The protein below binds the small molecule below.
Small molecule (SMILES): Oc1cccc(-c2c(Cl)cccc2Cl)c1O

Sequence of chain 6.A:
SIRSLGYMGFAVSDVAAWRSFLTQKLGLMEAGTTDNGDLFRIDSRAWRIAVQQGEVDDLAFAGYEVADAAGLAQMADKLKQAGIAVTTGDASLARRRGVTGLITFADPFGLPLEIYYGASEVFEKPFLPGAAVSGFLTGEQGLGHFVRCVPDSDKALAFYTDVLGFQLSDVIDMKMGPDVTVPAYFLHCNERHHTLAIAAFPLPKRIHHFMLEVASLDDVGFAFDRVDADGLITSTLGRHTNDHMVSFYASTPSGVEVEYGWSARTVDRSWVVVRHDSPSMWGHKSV

Binding-site contacts:
Ligand atom CB5 contacts residue LYS205 of chain 6.A at 4.4 Å.
Ligand atom CA4 contacts residue GLU257 of chain 6.A at 3.9 Å.
Ligand atom CA6 contacts residue LYS205 of chain 6.A at 3.6 Å.
Ligand atom CA4 contacts residue VAL256 of chain 6.A at 4.0 Å (hydrophobic).
Ligand atom CA5 contacts residue GLY255 of chain 6.A at 4.2 Å.
Ligand atom CB1 contacts residue PRO204 of chain 6.A at 4.1 Å (hydrophobic).
Ligand atom CL2 contacts residue SER254 of chain 6.A at 3.0 Å.
Ligand atom OA3 contacts residue GLU257 of chain 6.A at 2.4 Å (salt-bridge).
Ligand atom CA5 contacts residue HIS208 of chain 6.A at 3.8 Å.
Ligand atom CB2 contacts residue PRO204 of chain 6.A at 3.6 Å (hydrophobic).
Ligand atom CL2 contacts residue LYS205 of chain 6.A at 3.3 Å.
Ligand atom CA5 contacts residue LEU203 of chain 6.A at 3.9 Å (hydrophobic).
Ligand atom CA6 contacts residue LEU203 of chain 6.A at 4.2 Å (hydrophobic).
Ligand atom CA4 contacts residue HIS208 of chain 6.A at 3.5 Å.
Ligand atom CL2 contacts residue VAL256 of chain 6.A at 3.8 Å.
Ligand atom CB5 contacts residue PRO204 of chain 6.A at 3.9 Å (hydrophobic).
Ligand atom CB6 contacts residue PRO204 of chain 6.A at 4.1 Å (hydrophobic).
Ligand atom CL2 contacts residue GLY255 of chain 6.A at 3.3 Å.
Ligand atom CA2 contacts residue GLY255 of chain 6.A at 3.5 Å.
Ligand atom CA6 contacts residue VAL256 of chain 6.A at 4.5 Å (hydrophobic).
Ligand atom CA3 contacts residue GLY255 of chain 6.A at 3.3 Å.
Ligand atom CL1 contacts residue PRO204 of chain 6.A at 3.9 Å.
Ligand atom CL1 contacts residue LEU203 of chain 6.A at 3.4 Å.
Ligand atom CA4 contacts residue GLY255 of chain 6.A at 3.7 Å.
Ligand atom CA3 contacts residue GLU257 of chain 6.A at 3.6 Å.
Ligand atom OA3 contacts residue GLY255 of chain 6.A at 3.6 Å.
Ligand atom CA5 contacts residue LYS205 of chain 6.A at 4.3 Å.
Ligand atom CA1 contacts residue LEU203 of chain 6.A at 4.3 Å (hydrophobic).
Ligand atom CA1 contacts residue GLY255 of chain 6.A at 4.0 Å.
Ligand atom OA2 contacts residue GLY255 of chain 6.A at 4.0 Å.
Ligand atom CA6 contacts residue GLY255 of chain 6.A at 4.3 Å.
Ligand atom CB4 contacts residue PRO204 of chain 6.A at 3.7 Å (hydrophobic).
Ligand atom CB6 contacts residue LYS205 of chain 6.A at 4.1 Å.
Ligand atom CA4 contacts residue LEU203 of chain 6.A at 4.2 Å (hydrophobic).
Ligand atom CB3 contacts residue PRO204 of chain 6.A at 3.6 Å (hydrophobic).
Ligand atom CA5 contacts residue ILE207 of chain 6.A at 4.0 Å (hydrophobic).
Ligand atom CA5 contacts residue VAL256 of chain 6.A at 3.9 Å (hydrophobic).